The small molecule below binds the protein below.
Small molecule (SMILES): Nc1ccn([C@H]2C[C@H](O)[C@@H](COP(=O)(O)O)O2)c(=O)n1

Binding-site contacts:
Ligand atom O3' contacts residue LYS682 of chain 45.A at 3.1 Å (salt-bridge).
Ligand atom N4 contacts residue GLY198 of chain 45.A at 3.8 Å.
Ligand atom C2' contacts residue LYS682 of chain 45.A at 3.6 Å.
Ligand atom O5' contacts residue TRP201 of chain 45.A at 3.6 Å.
Ligand atom C1' contacts residue TRP201 of chain 45.A at 4.5 Å (hydrophobic).
Ligand atom C2' contacts residue TRP201 of chain 45.A at 3.6 Å (hydrophobic).
Ligand atom C4 contacts residue TRP201 of chain 45.A at 3.3 Å (hydrophobic).
Ligand atom O2 contacts residue TRP201 of chain 45.A at 4.3 Å.
Ligand atom N3 contacts residue TRP201 of chain 45.A at 3.6 Å.
Ligand atom N4 contacts residue ASP199 of chain 45.A at 4.0 Å.
Ligand atom C5' contacts residue TRP201 of chain 45.A at 3.5 Å (hydrophobic).
Ligand atom N4 contacts residue TRP201 of chain 45.A at 3.8 Å.
Ligand atom C4' contacts residue TRP201 of chain 45.A at 4.3 Å (hydrophobic).
Ligand atom O2 contacts residue LEU197 of chain 45.A at 4.0 Å.
Ligand atom C6 contacts residue TRP201 of chain 45.A at 3.5 Å (hydrophobic).
Ligand atom C3' contacts residue LYS682 of chain 45.A at 3.8 Å.
Ligand atom C1' contacts residue LYS682 of chain 45.A at 4.5 Å.
Ligand atom O4' contacts residue TRP201 of chain 45.A at 4.5 Å.
Ligand atom C3' contacts residue TRP201 of chain 45.A at 4.1 Å (hydrophobic).
Ligand atom N1 contacts residue TRP201 of chain 45.A at 4.0 Å.
Ligand atom OP1 contacts residue PRO423 of chain 45.A at 3.6 Å.
Ligand atom O2 contacts residue LYS682 of chain 45.A at 4.2 Å.
Ligand atom C5 contacts residue TRP201 of chain 45.A at 3.4 Å (hydrophobic).
Ligand atom C2 contacts residue TRP201 of chain 45.A at 3.9 Å (hydrophobic).

Sequence of chain 45.A:
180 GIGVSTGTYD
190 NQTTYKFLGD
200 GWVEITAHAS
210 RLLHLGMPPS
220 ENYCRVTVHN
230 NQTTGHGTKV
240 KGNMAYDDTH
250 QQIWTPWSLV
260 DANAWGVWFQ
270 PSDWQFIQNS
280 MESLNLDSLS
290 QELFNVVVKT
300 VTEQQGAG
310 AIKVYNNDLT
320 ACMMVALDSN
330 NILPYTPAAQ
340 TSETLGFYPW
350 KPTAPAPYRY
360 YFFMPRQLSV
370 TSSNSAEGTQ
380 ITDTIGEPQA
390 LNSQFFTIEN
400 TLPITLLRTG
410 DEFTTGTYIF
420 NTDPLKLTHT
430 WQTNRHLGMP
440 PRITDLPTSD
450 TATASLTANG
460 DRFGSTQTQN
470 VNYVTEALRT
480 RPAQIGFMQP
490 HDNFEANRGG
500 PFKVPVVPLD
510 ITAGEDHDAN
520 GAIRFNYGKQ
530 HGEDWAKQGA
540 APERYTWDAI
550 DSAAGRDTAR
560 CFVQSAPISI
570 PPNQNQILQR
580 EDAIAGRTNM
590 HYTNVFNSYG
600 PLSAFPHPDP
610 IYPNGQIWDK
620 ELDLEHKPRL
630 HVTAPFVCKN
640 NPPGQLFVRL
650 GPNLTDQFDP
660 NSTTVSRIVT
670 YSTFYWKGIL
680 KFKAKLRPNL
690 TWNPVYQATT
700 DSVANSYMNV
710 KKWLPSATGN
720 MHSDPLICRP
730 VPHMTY